Sequence of chain 4.E:
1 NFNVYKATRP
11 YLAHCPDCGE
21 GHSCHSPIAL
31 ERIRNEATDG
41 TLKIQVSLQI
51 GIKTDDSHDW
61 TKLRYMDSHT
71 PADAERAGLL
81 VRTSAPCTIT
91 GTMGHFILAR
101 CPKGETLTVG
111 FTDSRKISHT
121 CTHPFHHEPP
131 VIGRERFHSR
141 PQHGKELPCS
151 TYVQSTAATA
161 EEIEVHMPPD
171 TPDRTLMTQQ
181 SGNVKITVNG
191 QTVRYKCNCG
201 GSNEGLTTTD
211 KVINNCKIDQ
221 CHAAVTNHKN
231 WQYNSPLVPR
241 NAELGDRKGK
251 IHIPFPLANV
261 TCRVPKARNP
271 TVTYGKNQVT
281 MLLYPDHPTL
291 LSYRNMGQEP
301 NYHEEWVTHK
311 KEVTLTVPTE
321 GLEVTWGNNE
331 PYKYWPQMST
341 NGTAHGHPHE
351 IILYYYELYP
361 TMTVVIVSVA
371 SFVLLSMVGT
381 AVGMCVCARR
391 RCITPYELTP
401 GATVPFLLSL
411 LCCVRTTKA

The protein below binds the small molecule below.
Small molecule (SMILES): CC(=O)N[C@@H]1[C@@H](O)[C@H](O)[C@@H](CO)O[C@H]1O

Sequence of chain 4.D:
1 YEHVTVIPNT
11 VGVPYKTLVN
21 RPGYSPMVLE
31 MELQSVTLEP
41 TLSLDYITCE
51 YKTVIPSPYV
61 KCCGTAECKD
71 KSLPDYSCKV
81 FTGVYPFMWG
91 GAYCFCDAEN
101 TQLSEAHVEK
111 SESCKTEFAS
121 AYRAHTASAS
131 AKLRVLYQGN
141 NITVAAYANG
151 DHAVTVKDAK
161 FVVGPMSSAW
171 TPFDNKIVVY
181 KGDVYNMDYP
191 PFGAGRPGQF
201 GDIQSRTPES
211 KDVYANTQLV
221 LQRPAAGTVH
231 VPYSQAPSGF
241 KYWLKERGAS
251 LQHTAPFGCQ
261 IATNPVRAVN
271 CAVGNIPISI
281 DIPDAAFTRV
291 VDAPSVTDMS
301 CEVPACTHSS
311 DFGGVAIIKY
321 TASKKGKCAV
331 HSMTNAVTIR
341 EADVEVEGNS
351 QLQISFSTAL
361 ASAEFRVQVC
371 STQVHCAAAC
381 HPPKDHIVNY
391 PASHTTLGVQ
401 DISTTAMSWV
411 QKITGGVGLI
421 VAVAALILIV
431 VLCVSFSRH

Binding-site contacts:
Ligand atom C6 contacts residue THR116 of chain 4.D at 4.5 Å.
Ligand atom O7 contacts residue LYS181 of chain 4.D at 4.3 Å.
Ligand atom C5 contacts residue ASN259 of chain 4.E at 3.6 Å.
Ligand atom C2 contacts residue ASN259 of chain 4.E at 2.4 Å.
Ligand atom O6 contacts residue ASN259 of chain 4.E at 4.4 Å.
Ligand atom C6 contacts residue LYS115 of chain 4.D at 4.3 Å.
Ligand atom O7 contacts residue GLU117 of chain 4.D at 4.3 Å.
Ligand atom O6 contacts residue LYS115 of chain 4.D at 3.5 Å (salt-bridge).
Ligand atom O5 contacts residue ASN259 of chain 4.E at 2.3 Å (h-bond).
Ligand atom C3 contacts residue ASN259 of chain 4.E at 3.7 Å.
Ligand atom C1 contacts residue ASN259 of chain 4.E at 1.4 Å.
Ligand atom C8 contacts residue ASN259 of chain 4.E at 4.4 Å.
Ligand atom C4 contacts residue ASN259 of chain 4.E at 4.1 Å.
Ligand atom O5 contacts residue THR116 of chain 4.D at 3.8 Å.
Ligand atom O7 contacts residue ASN259 of chain 4.E at 2.7 Å (h-bond).
Ligand atom N2 contacts residue ASN259 of chain 4.E at 3.0 Å (h-bond).
Ligand atom C7 contacts residue ASN259 of chain 4.E at 3.1 Å.
Ligand atom O6 contacts residue THR116 of chain 4.D at 3.2 Å (h-bond).